Sequence of chain 1.A:
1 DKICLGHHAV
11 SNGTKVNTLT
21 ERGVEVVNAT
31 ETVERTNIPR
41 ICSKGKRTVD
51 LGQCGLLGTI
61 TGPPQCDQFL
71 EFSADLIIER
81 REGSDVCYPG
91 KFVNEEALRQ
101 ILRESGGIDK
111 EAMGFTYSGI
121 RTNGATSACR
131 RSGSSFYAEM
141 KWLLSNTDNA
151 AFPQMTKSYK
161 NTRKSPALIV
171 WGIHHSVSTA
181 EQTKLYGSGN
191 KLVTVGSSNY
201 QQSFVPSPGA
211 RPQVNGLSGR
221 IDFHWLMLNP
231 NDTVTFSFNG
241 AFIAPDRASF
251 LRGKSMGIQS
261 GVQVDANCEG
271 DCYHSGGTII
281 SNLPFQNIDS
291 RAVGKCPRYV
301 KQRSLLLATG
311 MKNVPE

Binding-site contacts:
Ligand atom C4 contacts residue ASN231 of chain 1.A at 4.2 Å.
Ligand atom N2 contacts residue ASN231 of chain 1.A at 2.9 Å (h-bond).
Ligand atom C2 contacts residue ASN231 of chain 1.A at 2.5 Å.
Ligand atom C3 contacts residue ASN231 of chain 1.A at 3.8 Å.
Ligand atom O7 contacts residue ASN231 of chain 1.A at 2.9 Å (h-bond).
Ligand atom C5 contacts residue ASN231 of chain 1.A at 3.7 Å.
Ligand atom C1 contacts residue ASN231 of chain 1.A at 1.4 Å.
Ligand atom C8 contacts residue ASN231 of chain 1.A at 4.3 Å.
Ligand atom C7 contacts residue ASN231 of chain 1.A at 3.1 Å.
Ligand atom O5 contacts residue ASN231 of chain 1.A at 2.4 Å (h-bond).

A small-molecule ligand and the protein it binds are described below.
Small molecule (SMILES): CC(=O)N[C@@H]1[C@@H](O)[C@H](O)[C@@H](CO)O[C@H]1O